Sequence of chain 8.A:
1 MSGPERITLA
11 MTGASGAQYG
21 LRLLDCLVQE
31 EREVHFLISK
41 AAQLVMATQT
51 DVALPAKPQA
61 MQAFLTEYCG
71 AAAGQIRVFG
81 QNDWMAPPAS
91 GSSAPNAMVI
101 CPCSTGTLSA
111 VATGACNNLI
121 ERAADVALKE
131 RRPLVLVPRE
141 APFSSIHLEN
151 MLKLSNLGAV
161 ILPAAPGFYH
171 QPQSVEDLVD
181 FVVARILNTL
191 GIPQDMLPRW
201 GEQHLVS

The protein below binds the small molecule below.
Small molecule (SMILES): CC(C)=CCOP(=O)(O)O

Sequence of chain 11.A:
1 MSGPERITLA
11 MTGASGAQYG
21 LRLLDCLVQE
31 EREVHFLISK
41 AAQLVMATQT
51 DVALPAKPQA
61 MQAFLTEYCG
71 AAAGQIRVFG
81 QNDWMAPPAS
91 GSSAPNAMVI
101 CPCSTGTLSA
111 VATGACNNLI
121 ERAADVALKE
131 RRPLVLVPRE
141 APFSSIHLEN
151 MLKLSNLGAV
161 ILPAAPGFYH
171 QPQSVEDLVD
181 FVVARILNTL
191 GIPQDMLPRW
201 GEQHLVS

Sequence of chain 6.A:
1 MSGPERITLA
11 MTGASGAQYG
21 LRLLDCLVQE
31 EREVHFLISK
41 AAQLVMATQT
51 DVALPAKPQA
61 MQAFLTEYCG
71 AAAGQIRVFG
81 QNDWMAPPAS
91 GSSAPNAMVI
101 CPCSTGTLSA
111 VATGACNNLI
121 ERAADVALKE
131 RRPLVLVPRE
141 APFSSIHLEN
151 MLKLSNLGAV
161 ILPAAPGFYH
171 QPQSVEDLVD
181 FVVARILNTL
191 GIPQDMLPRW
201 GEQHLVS

Binding-site contacts:
Ligand atom CAF contacts residue ARG122 of chain 11.A at 3.6 Å.
Ligand atom OAC contacts residue GLU140 of chain 8.A at 3.8 Å.
Ligand atom OAH contacts residue GLY91 of chain 11.A at 3.9 Å.
Ligand atom CAB contacts residue TRP200 of chain 6.A at 3.8 Å (hydrophobic).
Ligand atom OAE contacts residue ARG122 of chain 11.A at 2.9 Å (salt-bridge).
Ligand atom PAJ contacts residue TYR169 of chain 6.A at 3.8 Å.
Ligand atom OAH contacts residue TYR169 of chain 6.A at 3.8 Å.
Ligand atom CAB contacts residue FMN1 of chain 6.C at 3.7 Å.
Ligand atom OAD contacts residue ARG185 of chain 6.A at 2.7 Å (salt-bridge).
Ligand atom PAJ contacts residue SER90 of chain 11.A at 3.7 Å.
Ligand atom CAA contacts residue FMN1 of chain 6.C at 3.6 Å.
Ligand atom CAB contacts residue TYR169 of chain 6.A at 3.7 Å (hydrophobic).
Ligand atom OAE contacts residue LYS129 of chain 11.A at 3.8 Å.
Ligand atom OAD contacts residue SER90 of chain 11.A at 3.6 Å (h-bond).
Ligand atom PAJ contacts residue LYS129 of chain 11.A at 3.7 Å.
Ligand atom OAE contacts residue ARG139 of chain 8.A at 3.7 Å.
Ligand atom OAD contacts residue LYS129 of chain 11.A at 2.7 Å (salt-bridge).
Ligand atom CAF contacts residue FMN1 of chain 6.C at 3.4 Å.
Ligand atom PAJ contacts residue ARG122 of chain 11.A at 3.8 Å.
Ligand atom OAD contacts residue GLU140 of chain 8.A at 3.8 Å.
Ligand atom OAE contacts residue GLU140 of chain 8.A at 2.4 Å (salt-bridge).
Ligand atom OAH contacts residue SER90 of chain 11.A at 2.8 Å (h-bond).
Ligand atom OAC contacts residue TYR169 of chain 6.A at 3.0 Å (h-bond).
Ligand atom CAI contacts residue FMN1 of chain 6.C at 3.6 Å.
Ligand atom OAD contacts residue GLY91 of chain 11.A at 2.8 Å (h-bond).
Ligand atom CAA contacts residue ALA89 of chain 11.A at 3.8 Å (hydrophobic).
Ligand atom CAG contacts residue SER90 of chain 11.A at 3.8 Å.
Ligand atom CAI contacts residue SER90 of chain 11.A at 3.6 Å.
Ligand atom CAG contacts residue FMN1 of chain 6.C at 3.4 Å.
Ligand atom OAH contacts residue ARG122 of chain 11.A at 3.4 Å (salt-bridge).
Ligand atom PAJ contacts residue ARG185 of chain 6.A at 3.6 Å.
Ligand atom CAG contacts residue ARG122 of chain 11.A at 3.7 Å.
Ligand atom OAC contacts residue ARG185 of chain 6.A at 3.1 Å (salt-bridge).
Ligand atom PAJ contacts residue GLU140 of chain 8.A at 3.5 Å.
Ligand atom CAA contacts residue TRP84 of chain 11.A at 3.4 Å (hydrophobic).
Ligand atom CAA contacts residue TRP200 of chain 6.A at 3.7 Å (hydrophobic).
Ligand atom CAG contacts residue TYR169 of chain 6.A at 3.6 Å (hydrophobic).
Ligand atom CAF contacts residue ALA89 of chain 11.A at 3.5 Å (hydrophobic).
Ligand atom CAF contacts residue SER90 of chain 11.A at 3.7 Å.
Ligand atom OAC contacts residue ARG139 of chain 8.A at 3.2 Å (salt-bridge).